A protein and the small-molecule ligand that binds it are described below.
Small molecule (SMILES): CC(=O)N[C@H]1[C@H](O[C@H]2[C@H](O)[C@@H](NC(C)=O)CO[C@@H]2CO)O[C@H](CO)[C@@H](O[C@@H]2O[C@H](CO[C@H]3O[C@H](CO[C@H]4O[C@H](CO)[C@@H](O)[C@H](O)[C@@H]4O)[C@@H](O)[C@H](O[C@H]4O[C@H](CO)[C@@H](O)[C@H](O)[C@@H]4O)[C@@H]3O)[C@@H](O)[C@H](O[C@H]3O[C@H](CO)[C@@H](O)[C@H](O)[C@@H]3O)[C@@H]2O)[C@@H]1O

Binding-site contacts:
Ligand atom O7 contacts residue PRO182 of chain 1.A at 3.1 Å (h-bond).
Ligand atom C6 contacts residue GLU34 of chain 1.A at 4.2 Å.
Ligand atom C3 contacts residue GLU181 of chain 1.A at 4.0 Å.
Ligand atom O7 contacts residue ASN232 of chain 1.A at 3.9 Å.
Ligand atom O7 contacts residue LYS222 of chain 1.A at 3.0 Å (salt-bridge).
Ligand atom C8 contacts residue ASN232 of chain 1.A at 3.3 Å.
Ligand atom N2 contacts residue ASN232 of chain 1.A at 2.6 Å (h-bond).
Ligand atom C5 contacts residue ASN232 of chain 1.A at 3.6 Å.
Ligand atom C6 contacts residue NAG1 of chain 1.NA at 3.7 Å.
Ligand atom C6 contacts residue SER179 of chain 1.A at 3.5 Å.
Ligand atom O7 contacts residue GLU181 of chain 1.A at 2.7 Å (salt-bridge).
Ligand atom C7 contacts residue PRO182 of chain 1.A at 3.7 Å (hydrophobic).
Ligand atom O6 contacts residue SER179 of chain 1.A at 2.9 Å (h-bond).
Ligand atom N2 contacts residue GLU181 of chain 1.A at 3.7 Å.
Ligand atom O5 contacts residue NAG1 of chain 1.NA at 3.2 Å.
Ligand atom C7 contacts residue LYS222 of chain 1.A at 3.6 Å.
Ligand atom C1 contacts residue NAG1 of chain 1.NA at 4.2 Å.
Ligand atom C2 contacts residue ASN232 of chain 1.A at 2.1 Å.
Ligand atom O6 contacts residue SER415 of chain 1.A at 3.8 Å.
Ligand atom C5 contacts residue NAG1 of chain 1.NA at 4.1 Å.
Ligand atom C8 contacts residue LYS222 of chain 1.A at 3.4 Å.
Ligand atom O3 contacts residue GLU181 of chain 1.A at 3.2 Å (salt-bridge).
Ligand atom C1 contacts residue ASN232 of chain 1.A at 1.4 Å.
Ligand atom C7 contacts residue ASN232 of chain 1.A at 3.1 Å.
Ligand atom C6 contacts residue GLU181 of chain 1.A at 3.6 Å.
Ligand atom O5 contacts residue VAL414 of chain 1.A at 4.3 Å.
Ligand atom O4 contacts residue VAL414 of chain 1.A at 4.0 Å.
Ligand atom C8 contacts residue VAL224 of chain 1.A at 3.5 Å (hydrophobic).
Ligand atom C6 contacts residue VAL414 of chain 1.A at 3.1 Å (hydrophobic).
Ligand atom C4 contacts residue ASN232 of chain 1.A at 4.1 Å.
Ligand atom C8 contacts residue PRO182 of chain 1.A at 3.3 Å (hydrophobic).
Ligand atom O5 contacts residue ASN232 of chain 1.A at 2.3 Å (h-bond).
Ligand atom O6 contacts residue NAG1 of chain 1.NA at 3.4 Å.
Ligand atom C2 contacts residue GLU181 of chain 1.A at 4.3 Å.
Ligand atom O6 contacts residue VAL414 of chain 1.A at 2.7 Å (h-bond).
Ligand atom C3 contacts residue ASN232 of chain 1.A at 3.5 Å.
Ligand atom C5 contacts residue GLU181 of chain 1.A at 3.8 Å.
Ligand atom C7 contacts residue GLU181 of chain 1.A at 3.4 Å.
Ligand atom O6 contacts residue GLU34 of chain 1.A at 4.0 Å.
Ligand atom C5 contacts residue VAL414 of chain 1.A at 3.3 Å (hydrophobic).

Sequence of chain 1.A:
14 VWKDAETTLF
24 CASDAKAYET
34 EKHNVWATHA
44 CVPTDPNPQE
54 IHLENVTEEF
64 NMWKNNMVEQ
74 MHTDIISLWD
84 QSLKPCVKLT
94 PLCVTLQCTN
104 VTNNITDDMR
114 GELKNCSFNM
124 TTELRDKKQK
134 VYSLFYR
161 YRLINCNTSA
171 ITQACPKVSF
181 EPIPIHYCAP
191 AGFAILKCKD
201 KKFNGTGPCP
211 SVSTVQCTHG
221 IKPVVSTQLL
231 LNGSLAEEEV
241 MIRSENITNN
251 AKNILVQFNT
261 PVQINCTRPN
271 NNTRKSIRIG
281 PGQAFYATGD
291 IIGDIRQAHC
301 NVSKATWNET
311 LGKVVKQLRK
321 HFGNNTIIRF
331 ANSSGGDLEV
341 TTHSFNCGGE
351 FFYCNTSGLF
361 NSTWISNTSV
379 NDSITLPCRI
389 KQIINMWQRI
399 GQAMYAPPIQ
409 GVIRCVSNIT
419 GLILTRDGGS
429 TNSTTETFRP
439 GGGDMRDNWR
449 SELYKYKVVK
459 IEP